Binding-site contacts:
Ligand atom C6 contacts residue PHE84 of chain 1.A at 4.2 Å (hydrophobic).
Ligand atom C1 contacts residue LEU285 of chain 1.A at 4.1 Å (hydrophobic).
Ligand atom C1 contacts residue ASP45 of chain 1.A at 4.2 Å.
Ligand atom C7 contacts residue GLU278 of chain 1.A at 3.9 Å.
Ligand atom C8 contacts residue LEU285 of chain 1.A at 4.2 Å (hydrophobic).
Ligand atom S contacts residue ASP45 of chain 1.A at 3.1 Å (salt-bridge).
Ligand atom C7 contacts residue PHE282 of chain 1.A at 3.6 Å (hydrophobic).
Ligand atom C contacts residue LEU285 of chain 1.A at 4.3 Å (hydrophobic).
Ligand atom C7 contacts residue LEU285 of chain 1.A at 4.1 Å (hydrophobic).
Ligand atom C6 contacts residue THR281 of chain 1.A at 3.9 Å.
Ligand atom N1 contacts residue LEU285 of chain 1.A at 3.5 Å.
Ligand atom C2 contacts residue ASP45 of chain 1.A at 2.9 Å.
Ligand atom C8 contacts residue PHE84 of chain 1.A at 3.6 Å (hydrophobic).
Ligand atom O contacts residue ASP45 of chain 1.A at 4.2 Å.
Ligand atom C3 contacts residue LEU285 of chain 1.A at 4.1 Å (hydrophobic).
Ligand atom N contacts residue LEU285 of chain 1.A at 4.4 Å.
Ligand atom O contacts residue PHE84 of chain 1.A at 3.6 Å.
Ligand atom C6 contacts residue GLU278 of chain 1.A at 4.0 Å.
Ligand atom C5 contacts residue PHE84 of chain 1.A at 3.9 Å (hydrophobic).
Ligand atom C8 contacts residue PHE282 of chain 1.A at 4.0 Å (hydrophobic).
Ligand atom C7 contacts residue THR281 of chain 1.A at 3.7 Å.
Ligand atom C7 contacts residue PHE84 of chain 1.A at 4.5 Å (hydrophobic).

Sequence of chain 1.A:
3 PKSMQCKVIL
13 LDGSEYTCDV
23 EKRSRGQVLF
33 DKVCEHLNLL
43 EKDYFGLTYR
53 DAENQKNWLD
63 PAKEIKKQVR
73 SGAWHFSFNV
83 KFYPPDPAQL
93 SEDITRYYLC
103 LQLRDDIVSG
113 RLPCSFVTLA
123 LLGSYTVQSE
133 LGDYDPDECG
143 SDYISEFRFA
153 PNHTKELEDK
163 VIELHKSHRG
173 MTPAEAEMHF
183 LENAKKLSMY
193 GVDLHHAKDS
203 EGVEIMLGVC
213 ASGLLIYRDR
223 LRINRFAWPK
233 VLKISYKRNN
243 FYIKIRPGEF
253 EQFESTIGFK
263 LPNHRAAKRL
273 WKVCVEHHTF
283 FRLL

A protein and the small-molecule ligand that binds it are described below.
Small molecule (SMILES): Cc1csc(NC[C@H]2CCCO2)n1